Sequence of chain 1.A:
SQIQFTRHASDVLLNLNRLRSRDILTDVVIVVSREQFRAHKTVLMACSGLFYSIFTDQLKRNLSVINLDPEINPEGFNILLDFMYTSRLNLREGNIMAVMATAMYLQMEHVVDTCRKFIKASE

Binding-site contacts:
Ligand atom N07 contacts residue ARG22 of chain 2.A at 3.6 Å.
Ligand atom C15 contacts residue GLN111 of chain 1.A at 3.5 Å.
Ligand atom O30 contacts residue GLU113 of chain 1.A at 2.9 Å (salt-bridge).
Ligand atom C11 contacts residue ALA50 of chain 1.A at 3.5 Å (hydrophobic).
Ligand atom C23 contacts residue TYR56 of chain 1.A at 3.7 Å (hydrophobic).
Ligand atom C09 contacts residue ASN19 of chain 2.A at 3.9 Å.
Ligand atom N03 contacts residue TYR56 of chain 1.A at 3.6 Å.
Ligand atom O30 contacts residue GLN111 of chain 1.A at 3.2 Å (h-bond).
Ligand atom CL10 contacts residue MET49 of chain 1.A at 3.4 Å.
Ligand atom C14 contacts residue CYS51 of chain 1.A at 3.6 Å (hydrophobic).
Ligand atom O01 contacts residue ASN19 of chain 2.A at 3.6 Å (h-bond).
Ligand atom CL10 contacts residue LEU23 of chain 2.A at 3.6 Å.
Ligand atom C13 contacts residue CYS51 of chain 1.A at 3.3 Å (hydrophobic).
Ligand atom C08 contacts residue ARG22 of chain 2.A at 3.8 Å.
Ligand atom C05 contacts residue TYR56 of chain 1.A at 3.9 Å (hydrophobic).
Ligand atom N12 contacts residue SER52 of chain 1.A at 3.7 Å.
Ligand atom C13 contacts residue SER52 of chain 1.A at 3.5 Å.
Ligand atom C18 contacts residue GLY53 of chain 1.A at 3.4 Å.
Ligand atom N03 contacts residue ASN19 of chain 2.A at 3.6 Å.
Ligand atom C08 contacts residue TYR56 of chain 1.A at 3.7 Å (hydrophobic).
Ligand atom N28 contacts residue GLN111 of chain 1.A at 3.4 Å (h-bond).
Ligand atom C16 contacts residue GLY53 of chain 1.A at 3.5 Å.
Ligand atom C11 contacts residue SER52 of chain 1.A at 3.8 Å.
Ligand atom N17 contacts residue GLY53 of chain 1.A at 3.3 Å.
Ligand atom C26 contacts residue TYR56 of chain 1.A at 3.9 Å (hydrophobic).
Ligand atom CL10 contacts residue ALA50 of chain 1.A at 3.7 Å.
Ligand atom N03 contacts residue MET49 of chain 1.A at 2.9 Å (h-bond).
Ligand atom C02 contacts residue ASN19 of chain 2.A at 3.5 Å.
Ligand atom C02 contacts residue MET49 of chain 1.A at 3.5 Å (hydrophobic).
Ligand atom C24 contacts residue TYR56 of chain 1.A at 3.6 Å (hydrophobic).
Ligand atom C08 contacts residue LEU23 of chain 2.A at 3.8 Å (hydrophobic).
Ligand atom C04 contacts residue ASN19 of chain 2.A at 3.8 Å.
Ligand atom C29 contacts residue GLN111 of chain 1.A at 3.1 Å.
Ligand atom C13 contacts residue ALA50 of chain 1.A at 3.5 Å (hydrophobic).
Ligand atom C25 contacts residue TYR56 of chain 1.A at 3.6 Å (hydrophobic).
Ligand atom C11 contacts residue MET49 of chain 1.A at 3.0 Å (hydrophobic).
Ligand atom CL10 contacts residue ASN19 of chain 2.A at 3.7 Å.
Ligand atom C09 contacts residue TYR56 of chain 1.A at 3.5 Å (hydrophobic).
Ligand atom N19 contacts residue GLY53 of chain 1.A at 3.7 Å.
Ligand atom C04 contacts residue TYR56 of chain 1.A at 3.5 Å (hydrophobic).

Sequence of chain 2.A:
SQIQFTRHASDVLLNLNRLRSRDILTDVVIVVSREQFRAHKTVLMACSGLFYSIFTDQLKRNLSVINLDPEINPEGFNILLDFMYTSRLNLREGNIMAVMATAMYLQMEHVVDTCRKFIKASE

This protein binds this small molecule.
Small molecule (SMILES): O=C(Cn1ccc2c(=O)[nH]c(NCCc3ccccc3)nc21)Nc1ccncc1Cl